Sequence of chain 1.D:
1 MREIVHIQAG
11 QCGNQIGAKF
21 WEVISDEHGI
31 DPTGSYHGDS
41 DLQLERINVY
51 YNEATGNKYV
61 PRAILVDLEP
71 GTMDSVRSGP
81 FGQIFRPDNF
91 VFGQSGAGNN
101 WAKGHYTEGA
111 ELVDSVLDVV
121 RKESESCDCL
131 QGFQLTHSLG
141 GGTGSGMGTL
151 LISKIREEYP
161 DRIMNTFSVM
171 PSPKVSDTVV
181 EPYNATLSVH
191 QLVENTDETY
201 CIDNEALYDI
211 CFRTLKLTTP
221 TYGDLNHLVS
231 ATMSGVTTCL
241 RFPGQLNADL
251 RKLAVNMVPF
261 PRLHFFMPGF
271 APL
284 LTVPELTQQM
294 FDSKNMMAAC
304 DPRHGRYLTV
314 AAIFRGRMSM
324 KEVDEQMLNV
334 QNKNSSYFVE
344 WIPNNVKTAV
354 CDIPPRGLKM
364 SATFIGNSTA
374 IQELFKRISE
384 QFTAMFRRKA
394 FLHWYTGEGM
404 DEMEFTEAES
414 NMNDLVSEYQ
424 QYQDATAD

Sequence of chain 1.C:
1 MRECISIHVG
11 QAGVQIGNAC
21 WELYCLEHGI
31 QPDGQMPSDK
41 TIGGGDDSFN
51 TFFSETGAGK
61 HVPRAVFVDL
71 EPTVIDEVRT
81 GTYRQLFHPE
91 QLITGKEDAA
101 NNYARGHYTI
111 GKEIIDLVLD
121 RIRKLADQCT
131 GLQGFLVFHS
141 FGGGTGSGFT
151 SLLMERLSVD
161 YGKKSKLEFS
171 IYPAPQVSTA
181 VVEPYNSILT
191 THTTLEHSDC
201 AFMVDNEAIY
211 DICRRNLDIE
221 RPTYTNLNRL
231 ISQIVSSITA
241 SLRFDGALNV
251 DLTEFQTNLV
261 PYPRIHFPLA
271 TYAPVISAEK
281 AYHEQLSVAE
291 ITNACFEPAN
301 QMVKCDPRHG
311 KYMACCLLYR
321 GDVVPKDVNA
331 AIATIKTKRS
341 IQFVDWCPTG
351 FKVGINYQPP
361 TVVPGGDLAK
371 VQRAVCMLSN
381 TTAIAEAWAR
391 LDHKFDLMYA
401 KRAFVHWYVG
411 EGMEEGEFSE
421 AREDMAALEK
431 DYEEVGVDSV

The small molecule below binds the protein below.
Small molecule (SMILES): COc1ccc2c(c1N)C(=O)O[C@@H]2[C@H]1c2c(cc3c(c2OC)OCO3)CCN1C

Binding-site contacts:
Ligand atom C14 contacts residue ASN256 of chain 1.D at 3.6 Å.
Ligand atom N6 contacts residue LYS350 of chain 1.D at 3.3 Å.
Ligand atom O5 contacts residue LEU246 of chain 1.D at 3.7 Å.
Ligand atom C12 contacts residue LEU246 of chain 1.D at 3.2 Å (hydrophobic).
Ligand atom C17 contacts residue LYS350 of chain 1.D at 3.4 Å.
Ligand atom C11 contacts residue ASP249 of chain 1.D at 3.6 Å.
Ligand atom C4 contacts residue CYS239 of chain 1.D at 3.7 Å (hydrophobic).
Ligand atom C9 contacts residue CYS239 of chain 1.D at 3.6 Å (hydrophobic).
Ligand atom C1 contacts residue TYR200 of chain 1.D at 3.7 Å (hydrophobic).
Ligand atom C10 contacts residue CYS239 of chain 1.D at 3.5 Å (hydrophobic).
Ligand atom N6 contacts residue ASN256 of chain 1.D at 3.0 Å.
Ligand atom O5 contacts residue THR179 of chain 1.C at 2.5 Å (h-bond).
Ligand atom C14 contacts residue THR179 of chain 1.C at 3.4 Å.
Ligand atom C16 contacts residue THR179 of chain 1.C at 3.5 Å.
Ligand atom C3 contacts residue LEU253 of chain 1.D at 3.6 Å (hydrophobic).
Ligand atom C11 contacts residue ALA248 of chain 1.D at 3.1 Å (hydrophobic).
Ligand atom C16 contacts residue ASN256 of chain 1.D at 3.2 Å.
Ligand atom C19 contacts residue LEU253 of chain 1.D at 3.6 Å (hydrophobic).
Ligand atom C6 contacts residue ALA248 of chain 1.D at 3.5 Å (hydrophobic).
Ligand atom C21 contacts residue ASN256 of chain 1.D at 3.3 Å.
Ligand atom C17 contacts residue ASN256 of chain 1.D at 3.3 Å.
Ligand atom C16 contacts residue LYS350 of chain 1.D at 3.5 Å.
Ligand atom O2 contacts residue ILE316 of chain 1.D at 3.6 Å.
Ligand atom C21 contacts residue VAL313 of chain 1.D at 3.3 Å (hydrophobic).
Ligand atom O5 contacts residue ASN101 of chain 1.C at 3.5 Å (h-bond).
Ligand atom C11 contacts residue LEU240 of chain 1.D at 3.2 Å (hydrophobic).
Ligand atom C1 contacts residue VAL236 of chain 1.D at 3.1 Å (hydrophobic).
Ligand atom O1 contacts residue VAL236 of chain 1.D at 3.7 Å.
Ligand atom O5 contacts residue ASN256 of chain 1.D at 3.4 Å (h-bond).
Ligand atom C8 contacts residue ALA352 of chain 1.D at 3.6 Å (hydrophobic).
Ligand atom O2 contacts residue ILE368 of chain 1.D at 3.0 Å.
Ligand atom O3 contacts residue ALA248 of chain 1.D at 3.1 Å.
Ligand atom O1 contacts residue LEU253 of chain 1.D at 3.5 Å.
Ligand atom N6 contacts residue THR179 of chain 1.C at 2.5 Å (h-bond).
Ligand atom N6 contacts residue ALA180 of chain 1.C at 3.5 Å.
Ligand atom C21 contacts residue MET257 of chain 1.D at 3.4 Å (hydrophobic).
Ligand atom O7 contacts residue LYS350 of chain 1.D at 3.3 Å.
Ligand atom O7 contacts residue ASN256 of chain 1.D at 3.5 Å.
Ligand atom C1 contacts residue ILE368 of chain 1.D at 3.2 Å (hydrophobic).
Ligand atom C3 contacts residue CYS239 of chain 1.D at 3.7 Å (hydrophobic).